Binding-site contacts:
Ligand atom N2 contacts residue PHE187 of chain 1.C at 3.4 Å.
Ligand atom OAD contacts residue MG1 of chain 1.M at 2.1 Å.
Ligand atom OAG contacts residue ARG200 of chain 1.C at 3.3 Å (salt-bridge).
Ligand atom O6 contacts residue VAL188 of chain 1.C at 3.0 Å (h-bond).
Ligand atom N2 contacts residue ASP194 of chain 1.C at 2.7 Å (salt-bridge).
Ligand atom OAF contacts residue THR142 of chain 1.C at 3.3 Å (h-bond).
Ligand atom C5 contacts residue LYS166 of chain 1.C at 3.6 Å.
Ligand atom OAI contacts residue THR139 of chain 1.C at 3.3 Å (h-bond).
Ligand atom N1 contacts residue PHE187 of chain 1.C at 3.3 Å.
Ligand atom C2 contacts residue PHE187 of chain 1.C at 3.4 Å (hydrophobic).
Ligand atom CAZ contacts residue THR142 of chain 1.C at 3.5 Å.
Ligand atom CAU contacts residue MG1 of chain 1.M at 3.1 Å.
Ligand atom OAJ contacts residue THR139 of chain 1.C at 3.4 Å (h-bond).
Ligand atom OAD contacts residue ARG200 of chain 1.C at 3.1 Å (salt-bridge).
Ligand atom O6 contacts residue LYS166 of chain 1.C at 2.8 Å (salt-bridge).
Ligand atom PBE contacts residue MG1 of chain 1.M at 3.3 Å.
Ligand atom OAI contacts residue THR142 of chain 1.C at 2.6 Å (h-bond).
Ligand atom OAJ contacts residue GLY140 of chain 1.C at 2.8 Å (h-bond).
Ligand atom N1 contacts residue VAL188 of chain 1.C at 2.7 Å (h-bond).
Ligand atom OAJ contacts residue ASP138 of chain 1.C at 2.8 Å (salt-bridge).
Ligand atom N2 contacts residue VAL188 of chain 1.C at 3.0 Å (h-bond).
Ligand atom OAD contacts residue ASP194 of chain 1.C at 2.9 Å (salt-bridge).
Ligand atom C2 contacts residue VAL188 of chain 1.C at 3.3 Å (hydrophobic).
Ligand atom OAB contacts residue MG1 of chain 1.M at 2.1 Å.
Ligand atom OAH contacts residue GLY70 of chain 1.C at 3.1 Å (h-bond).
Ligand atom OAH contacts residue LYS69 of chain 1.C at 3.6 Å (salt-bridge).
Ligand atom C6 contacts residue LYS166 of chain 1.C at 3.6 Å.
Ligand atom N7 contacts residue ILE136 of chain 1.C at 3.6 Å.
Ligand atom OAG contacts residue GLY70 of chain 1.C at 3.5 Å (h-bond).
Ligand atom O6 contacts residue PHE187 of chain 1.C at 3.3 Å.
Ligand atom N2 contacts residue LEU193 of chain 1.C at 3.5 Å.
Ligand atom PBF contacts residue THR139 of chain 1.C at 3.5 Å.
Ligand atom N7 contacts residue LYS166 of chain 1.C at 3.1 Å (salt-bridge).
Ligand atom OAE contacts residue ASP138 of chain 1.C at 3.4 Å.
Ligand atom OAT contacts residue ILE136 of chain 1.C at 3.6 Å.
Ligand atom C6 contacts residue PHE187 of chain 1.C at 3.5 Å (hydrophobic).
Ligand atom OAE contacts residue THR139 of chain 1.C at 2.8 Å (h-bond).
Ligand atom OAI contacts residue LYS141 of chain 1.C at 3.4 Å (salt-bridge).
Ligand atom OAG contacts residue LYS69 of chain 1.C at 2.7 Å (salt-bridge).
Ligand atom O6 contacts residue LYS186 of chain 1.C at 3.5 Å (salt-bridge).

Sequence of chain 1.C:
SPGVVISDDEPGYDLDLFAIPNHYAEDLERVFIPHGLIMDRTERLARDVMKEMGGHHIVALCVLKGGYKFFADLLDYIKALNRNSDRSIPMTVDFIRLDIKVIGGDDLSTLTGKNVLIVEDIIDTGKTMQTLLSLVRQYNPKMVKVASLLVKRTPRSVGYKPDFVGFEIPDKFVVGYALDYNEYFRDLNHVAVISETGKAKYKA

This protein binds this small molecule.
Small molecule (SMILES): Nc1nc2c(ncn2[C@@H]2CN(C(=O)CCP(=O)(O)O)C[C@H]2OC[C@H](O)P(=O)(O)O)c(=O)[nH]1